Sequence of chain 1.B:
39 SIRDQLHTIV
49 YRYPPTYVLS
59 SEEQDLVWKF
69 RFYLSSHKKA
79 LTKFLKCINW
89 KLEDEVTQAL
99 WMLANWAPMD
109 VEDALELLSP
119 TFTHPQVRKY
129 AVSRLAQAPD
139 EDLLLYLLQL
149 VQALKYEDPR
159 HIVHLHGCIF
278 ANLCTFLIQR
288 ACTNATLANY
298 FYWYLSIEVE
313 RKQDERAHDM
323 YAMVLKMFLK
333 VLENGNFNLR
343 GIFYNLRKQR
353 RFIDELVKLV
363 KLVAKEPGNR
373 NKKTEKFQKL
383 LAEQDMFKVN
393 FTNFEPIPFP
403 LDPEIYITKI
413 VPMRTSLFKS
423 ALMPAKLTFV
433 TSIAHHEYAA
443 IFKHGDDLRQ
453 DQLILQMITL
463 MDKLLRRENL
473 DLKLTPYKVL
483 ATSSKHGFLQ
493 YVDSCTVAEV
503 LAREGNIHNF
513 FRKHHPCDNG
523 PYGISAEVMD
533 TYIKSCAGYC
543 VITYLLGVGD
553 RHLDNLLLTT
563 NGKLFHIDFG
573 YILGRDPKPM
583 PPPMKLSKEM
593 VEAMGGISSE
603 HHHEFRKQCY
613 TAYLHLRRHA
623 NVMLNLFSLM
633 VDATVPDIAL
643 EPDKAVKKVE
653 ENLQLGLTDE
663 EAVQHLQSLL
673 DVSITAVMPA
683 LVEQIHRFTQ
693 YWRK

A protein and the small-molecule ligand that binds it are described below.
Small molecule (SMILES): COc1ccc2c(nc(NC(=O)c3cccnc3)[n+]3cc[nH]c23)c1OC

Binding-site contacts:
Ligand atom CAY contacts residue GLU501 of chain 1.B at 3.4 Å.
Ligand atom CAD contacts residue VAL494 of chain 1.B at 3.7 Å (hydrophobic).
Ligand atom CAB contacts residue VAL494 of chain 1.B at 3.5 Å (hydrophobic).
Ligand atom CAX contacts residue ASP570 of chain 1.B at 3.6 Å.
Ligand atom NAG contacts residue ILE569 of chain 1.B at 3.7 Å.
Ligand atom CAP contacts residue LEU491 of chain 1.B at 3.7 Å (hydrophobic).
Ligand atom CAP contacts residue ILE569 of chain 1.B at 3.8 Å (hydrophobic).
Ligand atom NAN contacts residue ILE443 of chain 1.B at 3.7 Å.
Ligand atom NAR contacts residue ASP453 of chain 1.B at 3.2 Å (salt-bridge).
Ligand atom CAB contacts residue TYR479 of chain 1.B at 3.6 Å (hydrophobic).
Ligand atom CAW contacts residue LYS445 of chain 1.B at 3.0 Å.
Ligand atom NAL contacts residue ILE569 of chain 1.B at 2.8 Å.
Ligand atom NAA contacts residue TYR493 of chain 1.B at 3.8 Å.
Ligand atom CAH contacts residue ILE569 of chain 1.B at 3.8 Å (hydrophobic).
Ligand atom CAQ contacts residue ILE569 of chain 1.B at 3.7 Å (hydrophobic).
Ligand atom CAO contacts residue ILE569 of chain 1.B at 3.0 Å (hydrophobic).
Ligand atom CAW contacts residue ASP570 of chain 1.B at 3.4 Å.
Ligand atom CAM contacts residue ILE569 of chain 1.B at 2.9 Å (hydrophobic).
Ligand atom CAC contacts residue SER496 of chain 1.B at 3.3 Å.
Ligand atom CAB contacts residue TYR493 of chain 1.B at 3.9 Å (hydrophobic).
Ligand atom CAY contacts residue THR498 of chain 1.B at 3.9 Å.
Ligand atom NAN contacts residue LEU491 of chain 1.B at 3.9 Å.
Ligand atom CAQ contacts residue LEU491 of chain 1.B at 3.2 Å (hydrophobic).
Ligand atom OAU contacts residue ILE569 of chain 1.B at 3.0 Å.
Ligand atom CAM contacts residue ILE443 of chain 1.B at 3.5 Å (hydrophobic).
Ligand atom CAK contacts residue ILE569 of chain 1.B at 3.5 Å (hydrophobic).
Ligand atom NAR contacts residue ILE569 of chain 1.B at 3.8 Å.
Ligand atom NAG contacts residue ILE443 of chain 1.B at 3.7 Å.
Ligand atom CAB contacts residue GLN492 of chain 1.B at 3.3 Å.
Ligand atom NAR contacts residue LEU491 of chain 1.B at 3.6 Å.
Ligand atom CAX contacts residue LYS445 of chain 1.B at 4.0 Å.
Ligand atom CAZ contacts residue ILE569 of chain 1.B at 4.0 Å (hydrophobic).
Ligand atom NAN contacts residue ILE569 of chain 1.B at 3.1 Å.
Ligand atom CAV contacts residue LYS445 of chain 1.B at 3.6 Å.
Ligand atom CAH contacts residue GLN492 of chain 1.B at 3.8 Å.
Ligand atom CAY contacts residue SER496 of chain 1.B at 3.8 Å.
Ligand atom CAD contacts residue SER496 of chain 1.B at 3.0 Å.
Ligand atom CAH contacts residue TYR479 of chain 1.B at 3.8 Å (hydrophobic).
Ligand atom NAA contacts residue VAL494 of chain 1.B at 3.2 Å (h-bond).
Ligand atom CAX contacts residue ASP453 of chain 1.B at 3.2 Å.